Sequence of chain 30.A:
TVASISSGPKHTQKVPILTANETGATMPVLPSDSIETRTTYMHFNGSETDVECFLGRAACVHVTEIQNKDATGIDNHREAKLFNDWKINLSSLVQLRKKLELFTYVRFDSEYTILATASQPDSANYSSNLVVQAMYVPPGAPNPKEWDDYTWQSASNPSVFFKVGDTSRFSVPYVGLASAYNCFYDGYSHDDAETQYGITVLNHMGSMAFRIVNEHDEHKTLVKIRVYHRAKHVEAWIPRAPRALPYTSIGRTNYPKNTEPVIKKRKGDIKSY

The protein below binds the small molecule below.
Small molecule (SMILES): CC[C@H]1COC(c2ccc(OCCCCCCCc3cc(C)no3)cc2)=N1

Sequence of chain 30.C:
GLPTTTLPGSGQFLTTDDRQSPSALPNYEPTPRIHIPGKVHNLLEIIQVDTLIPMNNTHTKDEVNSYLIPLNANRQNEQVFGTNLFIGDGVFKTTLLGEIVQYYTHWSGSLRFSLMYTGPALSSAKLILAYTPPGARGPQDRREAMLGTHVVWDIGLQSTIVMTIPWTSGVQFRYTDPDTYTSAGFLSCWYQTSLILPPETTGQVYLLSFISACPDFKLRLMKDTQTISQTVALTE

Binding-site contacts:
Ligand atom C1B contacts residue MET221 of chain 30.A at 3.7 Å (hydrophobic).
Ligand atom N2 contacts residue PHE186 of chain 30.A at 3.9 Å.
Ligand atom C5B contacts residue LEU106 of chain 30.A at 4.0 Å (hydrophobic).
Ligand atom C2B contacts residue MET221 of chain 30.A at 3.6 Å (hydrophobic).
Ligand atom C5 contacts residue PHE186 of chain 30.A at 3.7 Å (hydrophobic).
Ligand atom C4 contacts residue MET224 of chain 30.A at 4.0 Å (hydrophobic).
Ligand atom O1 contacts residue VAL188 of chain 30.A at 3.8 Å.
Ligand atom C4C contacts residue VAL188 of chain 30.A at 3.9 Å (hydrophobic).
Ligand atom C5C contacts residue TYR128 of chain 30.A at 3.6 Å (hydrophobic).
Ligand atom CM2 contacts residue LEU116 of chain 30.A at 3.6 Å (hydrophobic).
Ligand atom C4A contacts residue ASN219 of chain 30.A at 3.9 Å.
Ligand atom C2C contacts residue TYR152 of chain 30.A at 4.0 Å (hydrophobic).
Ligand atom C1C contacts residue MET224 of chain 30.A at 3.4 Å (hydrophobic).
Ligand atom C31 contacts residue PRO174 of chain 30.A at 3.4 Å (hydrophobic).
Ligand atom C5C contacts residue ILE104 of chain 30.A at 4.0 Å (hydrophobic).
Ligand atom C3 contacts residue PHE186 of chain 30.A at 3.8 Å (hydrophobic).
Ligand atom C3C contacts residue VAL188 of chain 30.A at 3.2 Å (hydrophobic).
Ligand atom C31 contacts residue SER175 of chain 30.A at 3.6 Å.
Ligand atom C4A contacts residue ILE215 of chain 30.A at 3.9 Å (hydrophobic).
Ligand atom O1B contacts residue MET221 of chain 30.A at 3.7 Å.
Ligand atom C5 contacts residue MET224 of chain 30.A at 4.0 Å (hydrophobic).
Ligand atom N3A contacts residue ASN219 of chain 30.A at 3.8 Å.
Ligand atom C31 contacts residue VAL176 of chain 30.A at 3.3 Å (hydrophobic).
Ligand atom C4 contacts residue TYR152 of chain 30.A at 3.9 Å (hydrophobic).
Ligand atom C3 contacts residue PRO174 of chain 30.A at 3.8 Å (hydrophobic).
Ligand atom C31 contacts residue ALA150 of chain 30.A at 3.8 Å (hydrophobic).
Ligand atom N2 contacts residue ALA24 of chain 30.C at 3.3 Å.
Ligand atom N2 contacts residue PRO174 of chain 30.A at 3.9 Å.
Ligand atom C6B contacts residue TYR197 of chain 30.A at 3.5 Å (hydrophobic).
Ligand atom C4A contacts residue ASN198 of chain 30.A at 4.0 Å.
Ligand atom C4 contacts residue PHE186 of chain 30.A at 3.5 Å (hydrophobic).
Ligand atom C7C contacts residue TYR128 of chain 30.A at 3.7 Å (hydrophobic).
Ligand atom O1 contacts residue PHE186 of chain 30.A at 3.7 Å.
Ligand atom O1 contacts residue TYR152 of chain 30.A at 4.0 Å.
Ligand atom C2C contacts residue VAL188 of chain 30.A at 3.4 Å (hydrophobic).
Ligand atom C5 contacts residue TYR152 of chain 30.A at 3.8 Å (hydrophobic).
Ligand atom O1 contacts residue ALA24 of chain 30.C at 3.6 Å.
Ligand atom C5A contacts residue CYS199 of chain 30.A at 3.9 Å (hydrophobic).
Ligand atom C5B contacts residue TYR197 of chain 30.A at 3.7 Å (hydrophobic).
Ligand atom C6C contacts residue VAL191 of chain 30.A at 3.5 Å (hydrophobic).